A protein and the small-molecule ligand that binds it are described below.
Small molecule (SMILES): CC(C)CC(=O)N[C@H](C(=O)N[C@H](C(=O)N[C@@H](CC(C)C)[C@@H](O)CC(=O)N[C@@H](C)C(=O)N[C@@H](CC(C)C)[C@@H](O)CC(=O)O)C(C)C)C(C)C

Binding-site contacts:
Ligand atom CD2 contacts residue ILE294 of chain 2.A at 3.5 Å (hydrophobic).
Ligand atom OH contacts residue GLY216 of chain 2.A at 2.9 Å.
Ligand atom CM contacts residue GLY36 of chain 2.A at 3.6 Å.
Ligand atom O contacts residue GLY78 of chain 2.A at 2.9 Å (h-bond).
Ligand atom O contacts residue TYR77 of chain 2.A at 3.4 Å.
Ligand atom N contacts residue SER218 of chain 2.A at 2.8 Å (h-bond).
Ligand atom CB contacts residue GLY216 of chain 2.A at 3.0 Å.
Ligand atom C contacts residue SER76 of chain 2.A at 3.5 Å.
Ligand atom N contacts residue SER76 of chain 2.A at 2.7 Å (h-bond).
Ligand atom O contacts residue TYR192 of chain 2.A at 2.6 Å (h-bond).
Ligand atom CB contacts residue SER79 of chain 2.A at 3.6 Å.
Ligand atom O contacts residue THR217 of chain 2.A at 3.3 Å.
Ligand atom CD1 contacts residue TYR77 of chain 2.A at 3.5 Å (hydrophobic).
Ligand atom O contacts residue GLY216 of chain 2.A at 3.4 Å (h-bond).
Ligand atom CA contacts residue SER218 of chain 2.A at 3.1 Å.
Ligand atom CG1 contacts residue LEU14 of chain 2.A at 3.4 Å (hydrophobic).
Ligand atom OH contacts residue ASP214 of chain 2.A at 3.1 Å (salt-bridge).
Ligand atom CG2 contacts residue ILE114 of chain 2.A at 3.4 Å (hydrophobic).
Ligand atom CG2 contacts residue MET15 of chain 2.A at 3.4 Å (hydrophobic).
Ligand atom N contacts residue GLY216 of chain 2.A at 2.8 Å (h-bond).
Ligand atom CA contacts residue TYR77 of chain 2.A at 3.6 Å (hydrophobic).
Ligand atom CM contacts residue ASP214 of chain 2.A at 3.5 Å.
Ligand atom CA contacts residue SER76 of chain 2.A at 3.4 Å.
Ligand atom CA contacts residue GLY216 of chain 2.A at 3.4 Å.
Ligand atom OH contacts residue ASP34 of chain 2.A at 2.3 Å (salt-bridge).
Ligand atom C contacts residue TYR192 of chain 2.A at 3.6 Å (hydrophobic).
Ligand atom CA contacts residue GLY36 of chain 2.A at 3.6 Å.
Ligand atom CH contacts residue ASP34 of chain 2.A at 3.1 Å.
Ligand atom N contacts residue SER79 of chain 2.A at 3.3 Å (h-bond).
Ligand atom C contacts residue SER218 of chain 2.A at 3.5 Å.
Ligand atom CA contacts residue SER79 of chain 2.A at 3.4 Å.
Ligand atom CD1 contacts residue ILE294 of chain 2.A at 3.4 Å (hydrophobic).
Ligand atom O contacts residue SER218 of chain 2.A at 2.8 Å (h-bond).
Ligand atom OH contacts residue SER76 of chain 2.A at 3.2 Å (h-bond).
Ligand atom CB contacts residue GLY36 of chain 2.A at 3.5 Å.
Ligand atom O contacts residue GLY78 of chain 2.A at 3.3 Å (h-bond).
Ligand atom CG1 contacts residue SER79 of chain 2.A at 2.9 Å.
Ligand atom CD2 contacts residue ILE123 of chain 2.A at 3.4 Å (hydrophobic).
Ligand atom N contacts residue GLY36 of chain 2.A at 2.9 Å (h-bond).
Ligand atom CG contacts residue ILE123 of chain 2.A at 3.6 Å (hydrophobic).

Sequence of chain 2.A:
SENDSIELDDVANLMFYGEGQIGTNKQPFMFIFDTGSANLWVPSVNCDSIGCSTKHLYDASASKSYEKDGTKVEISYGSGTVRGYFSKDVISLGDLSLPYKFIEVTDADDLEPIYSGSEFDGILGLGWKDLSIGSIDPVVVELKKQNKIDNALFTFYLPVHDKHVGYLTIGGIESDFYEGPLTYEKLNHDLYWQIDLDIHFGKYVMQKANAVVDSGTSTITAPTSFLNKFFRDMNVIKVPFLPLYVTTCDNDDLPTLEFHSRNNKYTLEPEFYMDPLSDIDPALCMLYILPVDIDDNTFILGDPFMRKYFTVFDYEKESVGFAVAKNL